The small molecule below binds the protein below.
Small molecule (SMILES): CC(C)CCC[C@@H](C)[C@H]1CC[C@H]2[C@@H]3CC=C4C[C@@H](OC(=O)CCC(=O)O)CC[C@]4(C)[C@H]3CC[C@]12C

Binding-site contacts:
Ligand atom CBB contacts residue TRP385 of chain 1.B at 4.3 Å (hydrophobic).
Ligand atom CBG contacts residue ILE67 of chain 1.B at 4.0 Å (hydrophobic).
Ligand atom CAB contacts residue THR74 of chain 1.B at 3.6 Å.
Ligand atom CAT contacts residue TYR391 of chain 1.B at 3.2 Å (hydrophobic).
Ligand atom CAZ contacts residue ILE67 of chain 1.B at 4.5 Å (hydrophobic).
Ligand atom CBE contacts residue ILE70 of chain 1.B at 4.5 Å (hydrophobic).
Ligand atom CAQ contacts residue ILE67 of chain 1.B at 3.5 Å (hydrophobic).
Ligand atom CAP contacts residue ILE67 of chain 1.B at 4.1 Å (hydrophobic).
Ligand atom CAC contacts residue ILE70 of chain 1.B at 3.4 Å (hydrophobic).
Ligand atom CAR contacts residue TYR391 of chain 1.B at 2.8 Å (hydrophobic).
Ligand atom CAI contacts residue ILE67 of chain 1.B at 3.5 Å (hydrophobic).
Ligand atom CAS contacts residue VAL388 of chain 1.B at 3.7 Å (hydrophobic).
Ligand atom CAN contacts residue ALA71 of chain 1.B at 3.9 Å (hydrophobic).
Ligand atom CAC contacts residue TRP385 of chain 1.B at 3.4 Å (hydrophobic).
Ligand atom CAA contacts residue ALA71 of chain 1.B at 4.1 Å (hydrophobic).
Ligand atom CAK contacts residue ILE67 of chain 1.B at 3.7 Å (hydrophobic).
Ligand atom OAW contacts residue TYR391 of chain 1.B at 4.1 Å.
Ligand atom OAG contacts residue CYS50 of chain 1.B at 3.3 Å (h-bond).
Ligand atom OAW contacts residue PHE394 of chain 1.B at 4.2 Å.
Ligand atom CAY contacts residue CYS50 of chain 1.B at 4.1 Å (hydrophobic).
Ligand atom CAB contacts residue ILE75 of chain 1.B at 4.3 Å (hydrophobic).
Ligand atom CAA contacts residue ILE75 of chain 1.B at 4.0 Å (hydrophobic).
Ligand atom CBC contacts residue TYR391 of chain 1.B at 3.8 Å (hydrophobic).
Ligand atom CAM contacts residue PHE395 of chain 1.B at 4.1 Å (hydrophobic).
Ligand atom CAU contacts residue VAL388 of chain 1.B at 3.8 Å (hydrophobic).

Sequence of chain 1.B:
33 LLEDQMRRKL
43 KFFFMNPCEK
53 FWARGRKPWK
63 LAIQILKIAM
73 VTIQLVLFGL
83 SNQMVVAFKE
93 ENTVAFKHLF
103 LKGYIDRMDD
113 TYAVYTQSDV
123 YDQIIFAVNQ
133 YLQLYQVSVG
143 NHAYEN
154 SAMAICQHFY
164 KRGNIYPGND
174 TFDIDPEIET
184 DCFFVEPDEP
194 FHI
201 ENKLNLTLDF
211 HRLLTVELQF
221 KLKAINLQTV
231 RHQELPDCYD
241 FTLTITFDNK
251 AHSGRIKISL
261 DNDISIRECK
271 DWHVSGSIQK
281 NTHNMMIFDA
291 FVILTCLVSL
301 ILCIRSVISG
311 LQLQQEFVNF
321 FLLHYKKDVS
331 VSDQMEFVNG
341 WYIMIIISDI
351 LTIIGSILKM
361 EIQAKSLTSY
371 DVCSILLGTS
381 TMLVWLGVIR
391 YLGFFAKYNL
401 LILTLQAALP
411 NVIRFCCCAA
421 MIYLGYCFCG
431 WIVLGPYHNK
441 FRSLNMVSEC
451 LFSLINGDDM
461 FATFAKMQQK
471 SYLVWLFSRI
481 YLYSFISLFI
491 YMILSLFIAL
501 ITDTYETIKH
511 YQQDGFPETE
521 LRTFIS